Sequence of chain 1.A:
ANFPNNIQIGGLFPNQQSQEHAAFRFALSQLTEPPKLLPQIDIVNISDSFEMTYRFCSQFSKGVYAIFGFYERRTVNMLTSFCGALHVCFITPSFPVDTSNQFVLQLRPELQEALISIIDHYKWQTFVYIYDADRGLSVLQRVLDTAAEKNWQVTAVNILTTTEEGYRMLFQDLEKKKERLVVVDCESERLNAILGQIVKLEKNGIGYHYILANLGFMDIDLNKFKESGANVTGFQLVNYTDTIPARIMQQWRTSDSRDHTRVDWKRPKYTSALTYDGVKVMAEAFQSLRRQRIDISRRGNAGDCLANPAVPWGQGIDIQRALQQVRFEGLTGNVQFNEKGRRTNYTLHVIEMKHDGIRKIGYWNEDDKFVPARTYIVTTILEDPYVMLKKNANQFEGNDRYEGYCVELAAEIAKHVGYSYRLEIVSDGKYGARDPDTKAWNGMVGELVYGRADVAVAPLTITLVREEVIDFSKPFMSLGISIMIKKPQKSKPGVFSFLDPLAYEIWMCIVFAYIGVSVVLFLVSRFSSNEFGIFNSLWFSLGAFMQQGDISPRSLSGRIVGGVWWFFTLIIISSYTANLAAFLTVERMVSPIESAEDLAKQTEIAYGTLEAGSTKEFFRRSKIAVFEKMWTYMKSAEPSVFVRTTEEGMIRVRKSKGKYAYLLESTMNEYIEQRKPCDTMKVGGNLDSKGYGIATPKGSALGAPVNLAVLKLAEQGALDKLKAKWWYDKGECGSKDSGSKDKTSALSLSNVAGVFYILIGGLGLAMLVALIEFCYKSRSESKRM

This small molecule binds to this protein.
Small molecule (SMILES): CC(=O)N[C@H]1[C@H](O[C@H]2[C@H](O)[C@@H](NC(C)=O)CO[C@@H]2CO)O[C@H](CO)[C@@H](O[C@@H]2O[C@H](CO)[C@@H](O)[C@H](O)[C@@H]2O)[C@@H]1O

Binding-site contacts:
Ligand atom C1 contacts residue ASP66 of chain 1.A at 4.4 Å.
Ligand atom O5 contacts residue SER65 of chain 1.A at 3.9 Å.
Ligand atom O5 contacts residue ASP66 of chain 1.A at 4.1 Å.
Ligand atom O5 contacts residue ASN63 of chain 1.A at 2.3 Å (h-bond).
Ligand atom C7 contacts residue ARG92 of chain 1.A at 4.4 Å.
Ligand atom C6 contacts residue SER65 of chain 1.A at 4.3 Å.
Ligand atom O3 contacts residue THR121 of chain 1.B at 3.5 Å (h-bond).
Ligand atom C5 contacts residue SER65 of chain 1.A at 3.7 Å.
Ligand atom C8 contacts residue ARG92 of chain 1.A at 4.0 Å.
Ligand atom O2 contacts residue THR121 of chain 1.B at 4.0 Å.
Ligand atom C8 contacts residue ASN63 of chain 1.A at 4.2 Å.
Ligand atom C5 contacts residue ASN63 of chain 1.A at 3.6 Å.
Ligand atom C7 contacts residue ASN63 of chain 1.A at 3.3 Å.
Ligand atom O7 contacts residue ASN63 of chain 1.A at 3.2 Å (h-bond).
Ligand atom C4 contacts residue ASN63 of chain 1.A at 4.3 Å.
Ligand atom C2 contacts residue ASN63 of chain 1.A at 2.5 Å.
Ligand atom C1 contacts residue ASN63 of chain 1.A at 1.4 Å.
Ligand atom C1 contacts residue SER65 of chain 1.A at 3.7 Å.
Ligand atom C3 contacts residue ASN63 of chain 1.A at 3.8 Å.
Ligand atom N2 contacts residue ASN63 of chain 1.A at 2.9 Å (h-bond).
Ligand atom O7 contacts residue ARG92 of chain 1.A at 3.7 Å.

Sequence of chain 1.B:
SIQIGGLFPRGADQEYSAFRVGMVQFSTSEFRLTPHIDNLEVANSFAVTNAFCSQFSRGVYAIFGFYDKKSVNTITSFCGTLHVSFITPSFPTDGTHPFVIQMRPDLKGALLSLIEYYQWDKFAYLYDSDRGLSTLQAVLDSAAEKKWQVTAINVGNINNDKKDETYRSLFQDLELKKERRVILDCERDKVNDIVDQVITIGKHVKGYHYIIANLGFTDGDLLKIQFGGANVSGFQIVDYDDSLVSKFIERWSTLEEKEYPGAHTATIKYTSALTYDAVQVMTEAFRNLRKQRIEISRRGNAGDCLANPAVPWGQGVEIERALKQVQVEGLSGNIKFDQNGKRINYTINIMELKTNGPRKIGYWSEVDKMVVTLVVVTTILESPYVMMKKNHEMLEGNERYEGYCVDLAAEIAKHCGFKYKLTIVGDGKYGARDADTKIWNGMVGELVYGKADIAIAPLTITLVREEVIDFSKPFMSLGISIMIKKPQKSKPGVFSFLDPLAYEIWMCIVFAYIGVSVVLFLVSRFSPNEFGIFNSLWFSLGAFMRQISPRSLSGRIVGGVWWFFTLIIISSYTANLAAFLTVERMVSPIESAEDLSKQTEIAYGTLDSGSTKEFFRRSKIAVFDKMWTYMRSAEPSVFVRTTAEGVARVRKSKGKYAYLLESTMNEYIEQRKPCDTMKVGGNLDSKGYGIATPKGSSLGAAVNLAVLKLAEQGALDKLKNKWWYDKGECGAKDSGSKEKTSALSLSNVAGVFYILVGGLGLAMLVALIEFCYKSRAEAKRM